Sequence of chain 1.K:
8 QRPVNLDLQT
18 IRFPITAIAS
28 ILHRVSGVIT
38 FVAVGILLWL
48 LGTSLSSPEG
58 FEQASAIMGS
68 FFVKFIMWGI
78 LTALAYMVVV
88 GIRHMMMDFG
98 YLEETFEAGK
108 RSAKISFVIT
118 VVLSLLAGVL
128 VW

Binding-site contacts:
Ligand atom C16 contacts residue PRO160 of chain 1.J at 4.0 Å (hydrophobic).
Ligand atom C16 contacts residue ILE28 of chain 1.K at 4.0 Å (hydrophobic).
Ligand atom C1 contacts residue ILE209 of chain 1.J at 3.9 Å (hydrophobic).
Ligand atom S4 contacts residue SER27 of chain 1.K at 3.5 Å (h-bond).
Ligand atom O9 contacts residue PRO160 of chain 1.J at 3.8 Å.
Ligand atom C11 contacts residue ILE28 of chain 1.K at 3.7 Å (hydrophobic).
Ligand atom C1 contacts residue TRP164 of chain 1.J at 3.8 Å (hydrophobic).
Ligand atom C8 contacts residue ILE28 of chain 1.K at 3.8 Å (hydrophobic).
Ligand atom N10 contacts residue ILE28 of chain 1.K at 3.4 Å.
Ligand atom C6 contacts residue HIS207 of chain 1.J at 4.0 Å.
Ligand atom C12 contacts residue ILE28 of chain 1.K at 4.0 Å (hydrophobic).
Ligand atom C8 contacts residue PRO160 of chain 1.J at 3.8 Å (hydrophobic).
Ligand atom C1 contacts residue ASP82 of chain 1.L at 3.5 Å.
Ligand atom C5 contacts residue SER27 of chain 1.K at 3.2 Å.
Ligand atom C15 contacts residue TRP164 of chain 1.J at 3.9 Å (hydrophobic).
Ligand atom C6 contacts residue HEM1 of chain 1.IA at 3.3 Å.
Ligand atom C13 contacts residue PHE20 of chain 1.K at 3.5 Å (hydrophobic).
Ligand atom C8 contacts residue TRP164 of chain 1.J at 4.2 Å (hydrophobic).
Ligand atom C5 contacts residue HIS207 of chain 1.J at 4.2 Å.
Ligand atom C12 contacts residue PRO160 of chain 1.J at 3.8 Å (hydrophobic).
Ligand atom C1 contacts residue SER161 of chain 1.J at 3.4 Å.
Ligand atom O9 contacts residue TYR83 of chain 1.L at 2.8 Å (h-bond).
Ligand atom N10 contacts residue PRO160 of chain 1.J at 4.0 Å.
Ligand atom S4 contacts residue ILE28 of chain 1.K at 3.6 Å.
Ligand atom C3 contacts residue TYR83 of chain 1.L at 4.1 Å (hydrophobic).
Ligand atom C2 contacts residue ILE209 of chain 1.J at 3.7 Å (hydrophobic).
Ligand atom C16 contacts residue TRP164 of chain 1.J at 4.0 Å (hydrophobic).
Ligand atom C1 contacts residue ARG31 of chain 1.K at 3.9 Å.
Ligand atom C2 contacts residue ARG31 of chain 1.K at 3.7 Å.
Ligand atom C5 contacts residue HEM1 of chain 1.IA at 3.9 Å.
Ligand atom C11 contacts residue PRO160 of chain 1.J at 3.8 Å (hydrophobic).
Ligand atom O7 contacts residue HIS207 of chain 1.J at 3.8 Å.
Ligand atom C15 contacts residue LEU15 of chain 1.K at 4.1 Å (hydrophobic).
Ligand atom O9 contacts residue TRP164 of chain 1.J at 3.1 Å (h-bond).
Ligand atom O7 contacts residue ARG31 of chain 1.K at 3.5 Å (salt-bridge).
Ligand atom C6 contacts residue ARG31 of chain 1.K at 3.4 Å.
Ligand atom C3 contacts residue ILE209 of chain 1.J at 3.7 Å (hydrophobic).
Ligand atom C1 contacts residue PRO160 of chain 1.J at 4.1 Å (hydrophobic).
Ligand atom C14 contacts residue PHE20 of chain 1.K at 3.7 Å (hydrophobic).
Ligand atom C8 contacts residue TYR83 of chain 1.L at 3.6 Å (hydrophobic).

This small molecule binds to this protein.
Small molecule (SMILES): CC1=C(C(=O)Nc2ccccc2)SCCO1

Sequence of chain 1.J:
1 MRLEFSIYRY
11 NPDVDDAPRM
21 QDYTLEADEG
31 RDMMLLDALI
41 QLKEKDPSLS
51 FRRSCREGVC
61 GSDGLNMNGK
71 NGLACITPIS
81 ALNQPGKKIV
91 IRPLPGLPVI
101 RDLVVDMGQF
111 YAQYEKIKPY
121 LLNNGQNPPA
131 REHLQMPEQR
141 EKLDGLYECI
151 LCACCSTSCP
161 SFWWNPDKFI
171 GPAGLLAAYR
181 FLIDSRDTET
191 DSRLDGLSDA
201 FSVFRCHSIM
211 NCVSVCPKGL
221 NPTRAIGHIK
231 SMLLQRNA

Sequence of chain 1.L:
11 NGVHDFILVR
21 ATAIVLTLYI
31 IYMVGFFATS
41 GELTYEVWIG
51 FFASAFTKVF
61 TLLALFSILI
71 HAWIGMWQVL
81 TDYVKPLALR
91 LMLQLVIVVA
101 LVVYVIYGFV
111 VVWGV